Sequence of chain 1.B:
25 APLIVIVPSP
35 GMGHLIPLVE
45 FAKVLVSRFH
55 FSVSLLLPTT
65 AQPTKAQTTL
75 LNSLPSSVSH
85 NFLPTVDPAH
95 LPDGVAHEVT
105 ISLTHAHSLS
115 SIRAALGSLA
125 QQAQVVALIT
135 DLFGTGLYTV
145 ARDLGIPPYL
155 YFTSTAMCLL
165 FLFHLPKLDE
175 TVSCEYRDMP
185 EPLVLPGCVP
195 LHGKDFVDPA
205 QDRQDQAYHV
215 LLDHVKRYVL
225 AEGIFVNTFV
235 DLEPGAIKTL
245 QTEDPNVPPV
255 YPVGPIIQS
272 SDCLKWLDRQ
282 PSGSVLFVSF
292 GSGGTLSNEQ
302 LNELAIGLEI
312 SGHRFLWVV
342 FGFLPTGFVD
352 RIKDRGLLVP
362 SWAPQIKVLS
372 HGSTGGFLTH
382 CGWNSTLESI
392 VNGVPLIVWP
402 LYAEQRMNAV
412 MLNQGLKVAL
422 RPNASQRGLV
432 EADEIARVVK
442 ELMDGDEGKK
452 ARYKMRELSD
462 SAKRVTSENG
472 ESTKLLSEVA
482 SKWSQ

Binding-site contacts:
Ligand atom O3 contacts residue SER158 of chain 1.B at 3.3 Å.
Ligand atom C6 contacts residue GLU405 of chain 1.B at 3.9 Å.
Ligand atom C1 contacts residue GLU405 of chain 1.B at 4.2 Å.
Ligand atom C11 contacts residue HIS38 of chain 1.B at 4.0 Å.
Ligand atom O3 contacts residue LEU136 of chain 1.B at 4.1 Å.
Ligand atom O2 contacts residue PRO203 of chain 1.B at 3.7 Å.
Ligand atom C10 contacts residue HIS38 of chain 1.B at 3.7 Å.
Ligand atom O3 contacts residue CYS162 of chain 1.B at 3.5 Å (h-bond).
Ligand atom O3 contacts residue PHE156 of chain 1.B at 3.7 Å.
Ligand atom C1 contacts residue LEU136 of chain 1.B at 3.9 Å (hydrophobic).
Ligand atom C2 contacts residue GLU405 of chain 1.B at 4.4 Å.
Ligand atom C5 contacts residue GLU405 of chain 1.B at 4.4 Å.
Ligand atom O3 contacts residue GLU405 of chain 1.B at 4.2 Å.
Ligand atom C4 contacts residue GLU102 of chain 1.B at 3.8 Å.
Ligand atom C12 contacts residue HIS101 of chain 1.B at 4.5 Å.
Ligand atom C3 contacts residue LEU136 of chain 1.B at 4.3 Å (hydrophobic).
Ligand atom O2 contacts residue LEU215 of chain 1.B at 3.9 Å.
Ligand atom C6 contacts residue LEU136 of chain 1.B at 4.3 Å (hydrophobic).
Ligand atom C9 contacts residue ALA404 of chain 1.B at 4.5 Å (hydrophobic).
Ligand atom C9 contacts residue GLU102 of chain 1.B at 3.8 Å.
Ligand atom C9 contacts residue HIS38 of chain 1.B at 4.2 Å.
Ligand atom C2 contacts residue LEU136 of chain 1.B at 3.9 Å (hydrophobic).
Ligand atom C8 contacts residue GLU102 of chain 1.B at 3.2 Å.
Ligand atom C13 contacts residue HIS101 of chain 1.B at 3.6 Å.
Ligand atom C7 contacts residue ALA404 of chain 1.B at 3.8 Å (hydrophobic).
Ligand atom C2 contacts residue LEU166 of chain 1.B at 4.5 Å (hydrophobic).
Ligand atom C2 contacts residue CYS162 of chain 1.B at 4.1 Å (hydrophobic).
Ligand atom C14 contacts residue HIS101 of chain 1.B at 4.1 Å.
Ligand atom O2 contacts residue VAL201 of chain 1.B at 4.0 Å.
Ligand atom O1 contacts residue HIS101 of chain 1.B at 4.3 Å.
Ligand atom C14 contacts residue GLU102 of chain 1.B at 3.4 Å.
Ligand atom C1 contacts residue CYS162 of chain 1.B at 4.2 Å (hydrophobic).
Ligand atom C4 contacts residue ALA404 of chain 1.B at 4.4 Å (hydrophobic).
Ligand atom C5 contacts residue ALA404 of chain 1.B at 4.1 Å (hydrophobic).
Ligand atom C8 contacts residue ALA404 of chain 1.B at 4.0 Å (hydrophobic).
Ligand atom C7 contacts residue GLU102 of chain 1.B at 4.3 Å.

The small molecule below binds the protein below.
Small molecule (SMILES): Oc1ccc(/C=C/c2cc(O)cc(O)c2)cc1